Binding-site contacts:
Ligand atom C7 contacts residue ASN801 of chain 1.B at 3.8 Å.
Ligand atom C2 contacts residue ASN801 of chain 1.B at 2.5 Å.
Ligand atom C6 contacts residue GLN804 of chain 1.B at 4.3 Å.
Ligand atom C3 contacts residue ASN801 of chain 1.B at 3.8 Å.
Ligand atom C8 contacts residue GLN804 of chain 1.B at 3.8 Å.
Ligand atom C5 contacts residue SER803 of chain 1.B at 3.7 Å.
Ligand atom C1 contacts residue SER803 of chain 1.B at 3.4 Å.
Ligand atom C2 contacts residue SER803 of chain 1.B at 4.5 Å.
Ligand atom O6 contacts residue SER803 of chain 1.B at 4.4 Å.
Ligand atom O6 contacts residue GLN804 of chain 1.B at 3.7 Å.
Ligand atom O5 contacts residue SER803 of chain 1.B at 3.6 Å.
Ligand atom O7 contacts residue ASN801 of chain 1.B at 4.2 Å.
Ligand atom C5 contacts residue ASN801 of chain 1.B at 3.6 Å.
Ligand atom C1 contacts residue ASN801 of chain 1.B at 1.4 Å.
Ligand atom O5 contacts residue ASN801 of chain 1.B at 2.3 Å (h-bond).
Ligand atom N2 contacts residue ASN801 of chain 1.B at 2.9 Å (h-bond).
Ligand atom C4 contacts residue ASN801 of chain 1.B at 4.2 Å.
Ligand atom C5 contacts residue GLN804 of chain 1.B at 4.5 Å.

Sequence of chain 1.B:
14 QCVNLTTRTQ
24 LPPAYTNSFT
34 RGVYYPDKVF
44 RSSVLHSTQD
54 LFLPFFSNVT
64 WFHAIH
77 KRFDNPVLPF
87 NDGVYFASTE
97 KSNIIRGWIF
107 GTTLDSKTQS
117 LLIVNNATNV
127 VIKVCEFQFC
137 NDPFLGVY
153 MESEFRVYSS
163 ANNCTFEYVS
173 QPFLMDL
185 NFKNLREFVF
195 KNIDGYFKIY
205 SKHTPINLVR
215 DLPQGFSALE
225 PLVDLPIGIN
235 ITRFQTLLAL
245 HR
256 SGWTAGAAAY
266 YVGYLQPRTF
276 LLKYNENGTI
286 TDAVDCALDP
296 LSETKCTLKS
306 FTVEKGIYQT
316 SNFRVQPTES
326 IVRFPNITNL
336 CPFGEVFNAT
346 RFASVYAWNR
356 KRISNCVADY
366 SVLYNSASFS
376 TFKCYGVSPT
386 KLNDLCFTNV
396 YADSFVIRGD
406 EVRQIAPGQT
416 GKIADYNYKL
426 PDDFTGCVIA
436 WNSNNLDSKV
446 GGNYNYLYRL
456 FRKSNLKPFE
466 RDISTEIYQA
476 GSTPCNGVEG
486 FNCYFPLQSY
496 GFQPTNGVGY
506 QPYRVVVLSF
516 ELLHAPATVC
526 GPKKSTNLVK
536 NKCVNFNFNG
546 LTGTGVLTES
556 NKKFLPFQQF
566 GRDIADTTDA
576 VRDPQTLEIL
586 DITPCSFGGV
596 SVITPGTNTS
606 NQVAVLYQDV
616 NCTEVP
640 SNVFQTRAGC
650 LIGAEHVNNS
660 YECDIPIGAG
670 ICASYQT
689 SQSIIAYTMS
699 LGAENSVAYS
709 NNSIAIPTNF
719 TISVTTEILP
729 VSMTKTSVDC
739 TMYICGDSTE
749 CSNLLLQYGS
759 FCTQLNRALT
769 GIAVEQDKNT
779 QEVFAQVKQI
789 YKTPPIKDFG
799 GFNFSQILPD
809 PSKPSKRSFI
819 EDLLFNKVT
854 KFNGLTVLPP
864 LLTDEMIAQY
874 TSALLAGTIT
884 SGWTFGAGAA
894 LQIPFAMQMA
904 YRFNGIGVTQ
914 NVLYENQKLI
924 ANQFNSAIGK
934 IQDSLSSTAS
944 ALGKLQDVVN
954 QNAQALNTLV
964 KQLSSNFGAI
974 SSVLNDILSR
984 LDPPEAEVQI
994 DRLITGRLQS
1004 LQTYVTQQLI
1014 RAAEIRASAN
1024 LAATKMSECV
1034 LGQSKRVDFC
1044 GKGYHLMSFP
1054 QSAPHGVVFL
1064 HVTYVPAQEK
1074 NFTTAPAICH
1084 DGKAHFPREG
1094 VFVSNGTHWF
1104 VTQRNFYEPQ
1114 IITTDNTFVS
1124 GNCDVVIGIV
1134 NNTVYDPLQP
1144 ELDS

The protein below binds the small molecule below.
Small molecule (SMILES): CC(=O)N[C@H]1[C@H](O[C@H]2[C@H](O)[C@@H](NC(C)=O)CO[C@@H]2CO)O[C@H](CO)[C@@H](O)[C@@H]1O